Binding-site contacts:
Ligand atom N1 contacts residue C4 of chain 1.B at 3.0 Å (h-bond).
Ligand atom C5 contacts residue C2 of chain 1.B at 3.4 Å.
Ligand atom OP1 contacts residue LYS34 of chain 1.C at 2.8 Å (salt-bridge).
Ligand atom O6 contacts residue C2 of chain 1.B at 3.1 Å (h-bond).
Ligand atom N4 contacts residue G5 of chain 1.B at 3.0 Å (h-bond).
Ligand atom OP1 contacts residue THR55 of chain 1.C at 2.6 Å (h-bond).
Ligand atom N1 contacts residue C2 of chain 1.B at 3.1 Å (h-bond).
Ligand atom N3 contacts residue G7 of chain 1.B at 2.9 Å (h-bond).
Ligand atom OP1 contacts residue ARG38 of chain 1.C at 3.5 Å.
Ligand atom O2 contacts residue G5 of chain 1.B at 2.7 Å (h-bond).
Ligand atom O2' contacts residue NA1 of chain 1.E at 2.4 Å (h-bond).
Ligand atom O2 contacts residue G7 of chain 1.B at 2.7 Å (h-bond).
Ligand atom O6 contacts residue C4 of chain 1.B at 2.9 Å (h-bond).
Ligand atom N1 contacts residue C6 of chain 1.B at 2.9 Å (h-bond).
Ligand atom N2 contacts residue C2 of chain 1.B at 2.9 Å (h-bond).
Ligand atom O2 contacts residue G3 of chain 1.B at 2.8 Å (h-bond).
Ligand atom N3 contacts residue C2 of chain 1.B at 3.5 Å (h-bond).
Ligand atom OP2 contacts residue LYS34 of chain 1.C at 3.0 Å.
Ligand atom O2' contacts residue ARG38 of chain 1.C at 3.3 Å.
Ligand atom C4 contacts residue C2 of chain 1.B at 3.4 Å.
Ligand atom O4' contacts residue ASN37 of chain 1.C at 3.3 Å.
Ligand atom N3 contacts residue G5 of chain 1.B at 3.0 Å (h-bond).
Ligand atom O2 contacts residue C6 of chain 1.B at 3.4 Å (h-bond).
Ligand atom OP1 contacts residue PRO56 of chain 1.C at 3.5 Å (h-bond).
Ligand atom N2 contacts residue C4 of chain 1.B at 2.8 Å (h-bond).
Ligand atom O6 contacts residue C6 of chain 1.B at 2.7 Å (h-bond).
Ligand atom OP1 contacts residue TYR41 of chain 1.C at 2.5 Å (h-bond).
Ligand atom O2 contacts residue NA1 of chain 1.E at 2.6 Å (h-bond).
Ligand atom N4 contacts residue G7 of chain 1.B at 2.9 Å (h-bond).
Ligand atom O5' contacts residue ASN37 of chain 1.C at 3.3 Å.
Ligand atom N4 contacts residue G3 of chain 1.B at 2.9 Å (h-bond).
Ligand atom OP1 contacts residue LYS33 of chain 1.C at 2.8 Å (salt-bridge).
Ligand atom P contacts residue THR55 of chain 1.C at 3.4 Å.
Ligand atom O2 contacts residue NA1 of chain 1.F at 2.8 Å (h-bond).
Ligand atom N2 contacts residue C6 of chain 1.B at 2.8 Å (h-bond).
Ligand atom O5' contacts residue THR55 of chain 1.C at 3.0 Å (h-bond).
Ligand atom OP1 contacts residue ASN37 of chain 1.C at 2.7 Å (h-bond).
Ligand atom C4 contacts residue C4 of chain 1.B at 3.5 Å.
Ligand atom O2' contacts residue NA1 of chain 1.F at 2.4 Å (h-bond).
Ligand atom N3 contacts residue G3 of chain 1.B at 2.9 Å (h-bond).

The protein below binds the small molecule below.
Small molecule (SMILES): Nc1ccn([C@@H]2O[C@H](CO[P](=O)(O)O[C@H]3C[C@H](n4ccc(=O)[nH]c4=O)O[C@@H]3COP(=O)=O)[C@@H](O[P](=O)(O)OC[C@H]3O[C@@H](n4cnc5c(=O)nc(N)[nH]c54)[C@H](O)[C@@H]3O[P](=O)(O)OC[C@H]3O[C@@H](n4ccc(N)nc4=O)[C@H](O)[C@@H]3O[P](=O)(O)OC[C@H]3O[C@@H](n4cnc5c(=O)nc(N)[nH]c54)[C@H](O)[C@@H]3O[P](=O)(O)OC[C@H]3O[C@@H](n4ccc(N)nc4=O)[C@H](O)[C@@H]3O[P](=O)(O)OC[C@H]3O[C@@H](n4cnc5c(=O)nc(N)[nH]c54)[C@H](O)[C@@H]3O)[C@H]2O)c(=O)n1

Sequence of chain 1.C:
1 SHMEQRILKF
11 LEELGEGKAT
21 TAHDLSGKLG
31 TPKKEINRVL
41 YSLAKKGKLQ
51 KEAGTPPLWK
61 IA